Binding-site contacts:
Ligand atom O5 contacts residue GLU54 of chain 1.C at 3.8 Å.
Ligand atom C3 contacts residue TRP59 of chain 1.C at 3.7 Å (hydrophobic).
Ligand atom C4 contacts residue TRP59 of chain 1.C at 3.8 Å (hydrophobic).
Ligand atom C2 contacts residue GLU54 of chain 1.C at 4.1 Å.
Ligand atom C3 contacts residue GLU54 of chain 1.C at 3.7 Å.
Ligand atom O6 contacts residue TRP59 of chain 1.C at 3.9 Å.
Ligand atom O5 contacts residue ARG79 of chain 1.C at 4.1 Å.
Ligand atom C4 contacts residue GLU54 of chain 1.C at 3.8 Å.
Ligand atom C1 contacts residue TRP59 of chain 1.C at 4.2 Å (hydrophobic).
Ligand atom C1 contacts residue ARG79 of chain 1.C at 3.3 Å.
Ligand atom O5 contacts residue ARG76 of chain 1.C at 4.2 Å.
Ligand atom C2 contacts residue TRP59 of chain 1.C at 4.1 Å (hydrophobic).
Ligand atom C2 contacts residue ARG79 of chain 1.C at 3.5 Å.
Ligand atom C1 contacts residue GLU54 of chain 1.C at 3.9 Å.
Ligand atom O6 contacts residue GLU54 of chain 1.C at 2.9 Å (salt-bridge).

A protein and the small-molecule ligand that binds it are described below.
Small molecule (SMILES): C[C@@H](O)[C@@H](C)O

Sequence of chain 1.C:
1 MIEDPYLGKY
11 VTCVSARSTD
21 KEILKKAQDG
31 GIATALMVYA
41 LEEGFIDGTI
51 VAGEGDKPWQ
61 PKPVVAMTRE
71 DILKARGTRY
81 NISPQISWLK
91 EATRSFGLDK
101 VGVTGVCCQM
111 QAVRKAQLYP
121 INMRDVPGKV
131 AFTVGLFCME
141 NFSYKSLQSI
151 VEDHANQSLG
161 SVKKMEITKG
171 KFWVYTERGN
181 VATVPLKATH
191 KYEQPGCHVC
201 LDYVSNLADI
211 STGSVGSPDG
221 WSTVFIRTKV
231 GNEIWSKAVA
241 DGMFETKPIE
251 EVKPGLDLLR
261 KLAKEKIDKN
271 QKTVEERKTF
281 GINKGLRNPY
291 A